Sequence of chain 1.A:
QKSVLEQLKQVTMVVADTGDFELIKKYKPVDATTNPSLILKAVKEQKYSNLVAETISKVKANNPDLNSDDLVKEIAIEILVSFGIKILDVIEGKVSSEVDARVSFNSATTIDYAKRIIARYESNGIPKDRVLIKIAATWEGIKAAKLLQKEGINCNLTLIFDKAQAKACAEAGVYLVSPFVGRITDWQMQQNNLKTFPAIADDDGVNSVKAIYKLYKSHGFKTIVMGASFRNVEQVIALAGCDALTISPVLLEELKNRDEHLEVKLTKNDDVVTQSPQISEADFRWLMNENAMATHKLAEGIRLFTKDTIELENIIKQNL

The protein below binds the small molecule below.
Small molecule (SMILES): O=C(CO)[C@@H](O)[C@H](O)[C@H](O)[C@H](O)COP(=O)(O)O

Binding-site contacts:
Ligand atom C6 contacts residue PHE205 of chain 1.A at 3.5 Å (hydrophobic).
Ligand atom C5 contacts residue ASN60 of chain 1.A at 3.5 Å.
Ligand atom O10 contacts residue ARG208 of chain 1.A at 3.0 Å (salt-bridge).
Ligand atom O3 contacts residue LYS159 of chain 1.A at 2.6 Å (salt-bridge).
Ligand atom O9 contacts residue ARG256 of chain 1.A at 2.8 Å (salt-bridge).
Ligand atom O6 contacts residue ARG208 of chain 1.A at 3.0 Å (salt-bridge).
Ligand atom O6 contacts residue ASN60 of chain 1.A at 3.3 Å (h-bond).
Ligand atom O6 contacts residue PHE205 of chain 1.A at 3.5 Å.
Ligand atom C2 contacts residue LYS159 of chain 1.A at 1.3 Å.
Ligand atom O1 contacts residue SER203 of chain 1.A at 2.7 Å (h-bond).
Ligand atom O1 contacts residue ASN181 of chain 1.A at 3.2 Å (h-bond).
Ligand atom C1 contacts residue THR183 of chain 1.A at 3.8 Å.
Ligand atom O1 contacts residue THR58 of chain 1.A at 3.6 Å.
Ligand atom O9 contacts residue SER254 of chain 1.A at 2.8 Å (h-bond).
Ligand atom C5 contacts residue ASP42 of chain 1.A at 3.2 Å.
Ligand atom C3 contacts residue LYS159 of chain 1.A at 2.4 Å.
Ligand atom O3 contacts residue THR59 of chain 1.A at 3.7 Å.
Ligand atom P1 contacts residue SER254 of chain 1.A at 3.6 Å.
Ligand atom O10 contacts residue SER254 of chain 1.A at 3.8 Å.
Ligand atom O4 contacts residue LYS159 of chain 1.A at 3.5 Å (salt-bridge).
Ligand atom O3 contacts residue ASP42 of chain 1.A at 2.7 Å (salt-bridge).
Ligand atom O7 contacts residue SER254 of chain 1.A at 3.7 Å.
Ligand atom O3 contacts residue ASN60 of chain 1.A at 3.0 Å (h-bond).
Ligand atom O3 contacts residue LEU63 of chain 1.A at 3.8 Å.
Ligand atom C4 contacts residue LYS159 of chain 1.A at 3.4 Å.
Ligand atom O1 contacts residue MET251 of chain 1.A at 3.3 Å.
Ligand atom O4 contacts residue ASN60 of chain 1.A at 2.5 Å (h-bond).
Ligand atom O5 contacts residue ALA253 of chain 1.A at 3.7 Å.
Ligand atom O5 contacts residue SER254 of chain 1.A at 3.5 Å (h-bond).
Ligand atom O10 contacts residue ARG256 of chain 1.A at 2.8 Å (salt-bridge).
Ligand atom C3 contacts residue ASP42 of chain 1.A at 3.3 Å.
Ligand atom C4 contacts residue PHE205 of chain 1.A at 3.7 Å (hydrophobic).
Ligand atom O7 contacts residue ARG208 of chain 1.A at 3.4 Å (salt-bridge).
Ligand atom C4 contacts residue ASN60 of chain 1.A at 3.4 Å.
Ligand atom O4 contacts residue PHE330 of chain 1.A at 3.7 Å.
Ligand atom P1 contacts residue ARG256 of chain 1.A at 3.6 Å.
Ligand atom O5 contacts residue ASP42 of chain 1.A at 2.6 Å (salt-bridge).
Ligand atom O1 contacts residue LYS159 of chain 1.A at 3.0 Å.
Ligand atom C1 contacts residue SER203 of chain 1.A at 3.3 Å.
Ligand atom C1 contacts residue LYS159 of chain 1.A at 2.6 Å.